Binding-site contacts:
Ligand atom C27 contacts residue CYS145 of chain 1.A at 1.8 Å (hydrophobic).
Ligand atom C4 contacts residue THR190 of chain 1.A at 3.3 Å.
Ligand atom N23 contacts residue GLU166 of chain 1.A at 3.2 Å (salt-bridge).
Ligand atom C11 contacts residue GLN189 of chain 1.A at 3.4 Å.
Ligand atom O28 contacts residue CYS145 of chain 1.A at 2.8 Å (h-bond).
Ligand atom N23 contacts residue PHE140 of chain 1.A at 3.2 Å (h-bond).
Ligand atom C19 contacts residue CYS145 of chain 1.A at 3.1 Å (hydrophobic).
Ligand atom O33 contacts residue GLU166 of chain 1.A at 2.8 Å (salt-bridge).
Ligand atom O28 contacts residue SER144 of chain 1.A at 3.3 Å (h-bond).
Ligand atom C5 contacts residue THR190 of chain 1.A at 3.1 Å.
Ligand atom C24 contacts residue GLU166 of chain 1.A at 3.6 Å.
Ligand atom C3 contacts residue PRO168 of chain 1.A at 3.7 Å (hydrophobic).
Ligand atom O26 contacts residue HIS172 of chain 1.A at 3.5 Å.
Ligand atom O8 contacts residue GLU166 of chain 1.A at 3.6 Å (salt-bridge).
Ligand atom C21 contacts residue ASN142 of chain 1.A at 3.5 Å.
Ligand atom C12 contacts residue GLN189 of chain 1.A at 3.7 Å.
Ligand atom N13 contacts residue GLN189 of chain 1.A at 3.1 Å (h-bond).
Ligand atom O28 contacts residue GLY143 of chain 1.A at 3.1 Å (h-bond).
Ligand atom N10 contacts residue GLU166 of chain 1.A at 2.6 Å (salt-bridge).
Ligand atom C27 contacts residue HIS41 of chain 1.A at 3.7 Å.
Ligand atom C30 contacts residue GLU166 of chain 1.A at 3.5 Å.
Ligand atom C9 contacts residue GLN189 of chain 1.A at 3.4 Å.
Ligand atom C35 contacts residue GLN189 of chain 1.A at 3.4 Å.
Ligand atom C7 contacts residue THR190 of chain 1.A at 3.0 Å.
Ligand atom O26 contacts residue HIS163 of chain 1.A at 2.5 Å (h-bond).
Ligand atom O33 contacts residue MET165 of chain 1.A at 3.2 Å.
Ligand atom C9 contacts residue GLU166 of chain 1.A at 3.5 Å.
Ligand atom O29 contacts residue ARG188 of chain 1.A at 3.6 Å (salt-bridge).
Ligand atom C14 contacts residue HIS164 of chain 1.A at 3.6 Å.
Ligand atom O26 contacts residue GLU166 of chain 1.A at 3.6 Å.
Ligand atom O26 contacts residue PHE140 of chain 1.A at 3.4 Å.
Ligand atom N16 contacts residue HIS164 of chain 1.A at 2.9 Å (h-bond).
Ligand atom C24 contacts residue HIS163 of chain 1.A at 3.5 Å.
Ligand atom C5 contacts residue GLN189 of chain 1.A at 3.5 Å.
Ligand atom C17 contacts residue CYS145 of chain 1.A at 2.7 Å (hydrophobic).
Ligand atom C16 contacts residue GLU166 of chain 1.A at 3.2 Å.
Ligand atom C11 contacts residue GLU166 of chain 1.A at 3.5 Å.
Ligand atom C5 contacts residue ALA191 of chain 1.A at 3.5 Å (hydrophobic).
Ligand atom O29 contacts residue GLN189 of chain 1.A at 2.5 Å (h-bond).
Ligand atom N16 contacts residue CYS145 of chain 1.A at 3.0 Å (h-bond).

This small molecule binds to this protein.
Small molecule (SMILES): CC(C)C[C@H](NC(=O)[C@@H](NC(=O)OCc1cccc(Cl)c1)[C@@H](C)OC(C)(C)C)C(=O)N[C@H](CO)C[C@@H]1CCNC1=O

Sequence of chain 1.A:
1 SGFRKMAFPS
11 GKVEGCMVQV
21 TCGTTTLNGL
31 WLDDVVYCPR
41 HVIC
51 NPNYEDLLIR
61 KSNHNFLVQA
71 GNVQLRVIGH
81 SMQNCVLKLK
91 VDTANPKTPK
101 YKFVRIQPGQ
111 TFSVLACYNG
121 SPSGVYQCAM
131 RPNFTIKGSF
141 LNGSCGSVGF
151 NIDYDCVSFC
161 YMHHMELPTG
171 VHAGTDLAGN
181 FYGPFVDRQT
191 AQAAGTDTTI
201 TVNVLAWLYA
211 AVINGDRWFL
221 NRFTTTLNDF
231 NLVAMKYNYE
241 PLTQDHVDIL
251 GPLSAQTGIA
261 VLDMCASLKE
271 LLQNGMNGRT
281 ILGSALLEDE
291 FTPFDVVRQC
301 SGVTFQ

Sequence of chain 2.A:
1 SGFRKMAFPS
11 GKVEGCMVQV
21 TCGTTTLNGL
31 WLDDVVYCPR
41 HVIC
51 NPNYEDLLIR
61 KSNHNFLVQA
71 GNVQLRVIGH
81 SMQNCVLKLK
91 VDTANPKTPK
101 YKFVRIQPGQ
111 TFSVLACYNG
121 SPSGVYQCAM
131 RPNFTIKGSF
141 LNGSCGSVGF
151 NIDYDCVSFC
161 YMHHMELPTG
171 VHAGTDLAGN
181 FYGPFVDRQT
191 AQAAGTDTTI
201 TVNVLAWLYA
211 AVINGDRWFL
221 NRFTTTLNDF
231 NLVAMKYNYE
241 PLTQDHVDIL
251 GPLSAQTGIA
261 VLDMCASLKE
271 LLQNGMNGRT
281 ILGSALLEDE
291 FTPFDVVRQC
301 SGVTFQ